Binding-site contacts:
Ligand atom C24 contacts residue TRP151 of chain 1.B at 3.0 Å (hydrophobic).
Ligand atom C1 contacts residue TYR95 of chain 1.B at 3.4 Å (hydrophobic).
Ligand atom N23 contacts residue TRP151 of chain 1.B at 2.9 Å (h-bond).
Ligand atom C22 contacts residue ASN154 of chain 1.B at 4.1 Å.
Ligand atom C25 contacts residue TRP151 of chain 1.B at 3.2 Å (hydrophobic).
Ligand atom C20 contacts residue SER150 of chain 1.B at 4.2 Å.
Ligand atom C2 contacts residue TYR95 of chain 1.B at 3.3 Å (hydrophobic).
Ligand atom O8 contacts residue TYR95 of chain 1.B at 3.5 Å.
Ligand atom N7 contacts residue TYR95 of chain 1.B at 4.2 Å.
Ligand atom C23 contacts residue TRP151 of chain 1.B at 3.3 Å (hydrophobic).
Ligand atom C6 contacts residue TYR95 of chain 1.B at 4.0 Å (hydrophobic).
Ligand atom C19 contacts residue TYR199 of chain 1.B at 4.0 Å (hydrophobic).
Ligand atom C3 contacts residue ASP201 of chain 1.B at 4.1 Å.
Ligand atom C13 contacts residue TYR95 of chain 1.B at 3.6 Å (hydrophobic).
Ligand atom C25 contacts residue THR152 of chain 1.B at 4.2 Å.
Ligand atom C20 contacts residue TRP151 of chain 1.B at 4.2 Å (hydrophobic).
Ligand atom O13 contacts residue TYR95 of chain 1.B at 3.5 Å.
Ligand atom C22 contacts residue TRP151 of chain 1.B at 3.6 Å (hydrophobic).
Ligand atom C21 contacts residue SER150 of chain 1.B at 3.6 Å.
Ligand atom O19 contacts residue TRP151 of chain 1.B at 3.1 Å (h-bond).
Ligand atom C33 contacts residue TYR199 of chain 1.B at 3.8 Å (hydrophobic).
Ligand atom C16 contacts residue TRP151 of chain 1.B at 4.1 Å (hydrophobic).
Ligand atom C15 contacts residue TYR95 of chain 1.B at 3.9 Å (hydrophobic).
Ligand atom C20 contacts residue TYR95 of chain 1.B at 4.2 Å (hydrophobic).
Ligand atom C3 contacts residue TYR95 of chain 1.B at 3.8 Å (hydrophobic).
Ligand atom C21 contacts residue TYR95 of chain 1.B at 3.7 Å (hydrophobic).
Ligand atom C21 contacts residue TRP151 of chain 1.B at 3.6 Å (hydrophobic).
Ligand atom C34 contacts residue TYR199 of chain 1.B at 4.3 Å (hydrophobic).
Ligand atom O8 contacts residue THR147 of chain 1.B at 4.0 Å.
Ligand atom C8 contacts residue TYR95 of chain 1.B at 3.7 Å (hydrophobic).
Ligand atom C22 contacts residue THR152 of chain 1.B at 3.6 Å.
Ligand atom C19 contacts residue TRP151 of chain 1.B at 4.2 Å (hydrophobic).
Ligand atom C4 contacts residue ASP201 of chain 1.B at 3.6 Å.
Ligand atom C9 contacts residue TYR95 of chain 1.B at 3.8 Å (hydrophobic).
Ligand atom C22 contacts residue TYR153 of chain 1.B at 3.7 Å (hydrophobic).
Ligand atom C26 contacts residue TRP151 of chain 1.B at 4.2 Å (hydrophobic).
Ligand atom C20 contacts residue TYR199 of chain 1.B at 3.9 Å (hydrophobic).
Ligand atom C15 contacts residue TRP151 of chain 1.B at 3.7 Å (hydrophobic).
Ligand atom O14 contacts residue TYR95 of chain 1.B at 3.8 Å.
Ligand atom C30 contacts residue TYR199 of chain 1.B at 4.3 Å (hydrophobic).

Sequence of chain 1.B:
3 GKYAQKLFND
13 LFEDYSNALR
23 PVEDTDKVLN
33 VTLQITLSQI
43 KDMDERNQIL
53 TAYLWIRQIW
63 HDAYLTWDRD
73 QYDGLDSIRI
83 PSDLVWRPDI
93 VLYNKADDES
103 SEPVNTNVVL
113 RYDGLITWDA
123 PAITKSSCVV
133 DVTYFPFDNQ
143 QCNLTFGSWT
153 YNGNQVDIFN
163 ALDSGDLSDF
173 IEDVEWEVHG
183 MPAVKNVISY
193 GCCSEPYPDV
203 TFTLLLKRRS

This protein binds this small molecule.
Small molecule (SMILES): CCN1C[C@]2(COC(=O)c3ccccc3N3C(=O)C[C@H](C)C3=O)CC[C@H](OC)[C@@]34[C@@H]5C[C@H]6[C@H](OC)[C@@H]5[C@](O)(C[C@@H]6OC)[C@@](O)([C@@H](OC)[C@H]23)[C@@H]14